This protein binds this small molecule.
Small molecule (SMILES): CC(=O)N[C@@H]1[C@@H](O)[C@H](O)[C@@H](CO)O[C@H]1O

Binding-site contacts:
Ligand atom C1 contacts residue ASN300 of chain 1.F at 1.5 Å.
Ligand atom C8 contacts residue GLN298 of chain 1.F at 3.1 Å.
Ligand atom C7 contacts residue ASN336 of chain 1.F at 4.3 Å.
Ligand atom C5 contacts residue ASN300 of chain 1.F at 3.8 Å.
Ligand atom O3 contacts residue GLN298 of chain 1.F at 4.1 Å.
Ligand atom C1 contacts residue GLN298 of chain 1.F at 4.0 Å.
Ligand atom O7 contacts residue SER338 of chain 1.F at 4.3 Å.
Ligand atom C2 contacts residue GLN298 of chain 1.F at 3.7 Å.
Ligand atom C8 contacts residue ASN300 of chain 1.F at 3.7 Å.
Ligand atom C2 contacts residue ASN300 of chain 1.F at 2.5 Å.
Ligand atom C4 contacts residue ASN300 of chain 1.F at 4.4 Å.
Ligand atom C3 contacts residue GLN298 of chain 1.F at 3.6 Å.
Ligand atom C3 contacts residue ASN300 of chain 1.F at 3.9 Å.
Ligand atom C8 contacts residue ILE299 of chain 1.F at 4.4 Å (hydrophobic).
Ligand atom C7 contacts residue ASN300 of chain 1.F at 3.4 Å.
Ligand atom C8 contacts residue ASN336 of chain 1.F at 3.6 Å.
Ligand atom N2 contacts residue ASN300 of chain 1.F at 3.0 Å (h-bond).
Ligand atom C8 contacts residue SER338 of chain 1.F at 3.8 Å.
Ligand atom C7 contacts residue GLN298 of chain 1.F at 3.9 Å.
Ligand atom O5 contacts residue ASN300 of chain 1.F at 2.5 Å (h-bond).
Ligand atom C7 contacts residue SER338 of chain 1.F at 4.2 Å.
Ligand atom O7 contacts residue ASN300 of chain 1.F at 3.7 Å.
Ligand atom N2 contacts residue GLN298 of chain 1.F at 2.9 Å (h-bond).
Ligand atom O7 contacts residue ASN336 of chain 1.F at 4.4 Å.

Sequence of chain 1.F:
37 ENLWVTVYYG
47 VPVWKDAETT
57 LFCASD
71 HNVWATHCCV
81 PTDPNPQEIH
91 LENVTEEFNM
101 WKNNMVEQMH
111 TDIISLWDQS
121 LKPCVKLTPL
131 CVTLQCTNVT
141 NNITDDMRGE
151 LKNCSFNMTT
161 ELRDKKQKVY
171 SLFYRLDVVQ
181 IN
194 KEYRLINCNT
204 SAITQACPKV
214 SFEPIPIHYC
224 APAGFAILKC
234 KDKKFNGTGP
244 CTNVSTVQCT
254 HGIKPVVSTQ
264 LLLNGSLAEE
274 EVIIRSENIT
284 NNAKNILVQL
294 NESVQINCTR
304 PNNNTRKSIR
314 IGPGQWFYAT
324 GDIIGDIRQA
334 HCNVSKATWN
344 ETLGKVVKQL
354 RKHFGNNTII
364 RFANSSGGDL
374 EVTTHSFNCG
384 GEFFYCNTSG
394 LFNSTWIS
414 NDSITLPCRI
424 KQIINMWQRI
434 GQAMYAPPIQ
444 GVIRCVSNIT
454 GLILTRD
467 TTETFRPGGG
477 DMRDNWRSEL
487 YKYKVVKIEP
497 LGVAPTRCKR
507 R